Binding-site contacts:
Ligand atom CA contacts residue GLU123 of chain 1.D at 3.7 Å.
Ligand atom O contacts residue SER462 of chain 1.D at 4.2 Å.
Ligand atom N contacts residue TRP177 of chain 1.D at 4.1 Å.
Ligand atom N contacts residue GLU123 of chain 1.D at 2.9 Å (salt-bridge).
Ligand atom OXT contacts residue THR305 of chain 1.D at 2.7 Å (h-bond).
Ligand atom C1 contacts residue PHE170 of chain 1.D at 3.8 Å (hydrophobic).
Ligand atom OXT contacts residue GLY463 of chain 1.D at 2.9 Å (h-bond).
Ligand atom N contacts residue ALA464 of chain 1.D at 3.9 Å.
Ligand atom OXT contacts residue SER462 of chain 1.D at 3.7 Å.
Ligand atom O contacts residue GLY463 of chain 1.D at 3.3 Å (h-bond).
Ligand atom O2' contacts residue ARG303 of chain 1.D at 3.9 Å.
Ligand atom C1' contacts residue PHE170 of chain 1.D at 3.6 Å (hydrophobic).
Ligand atom C1' contacts residue CYS304 of chain 1.D at 4.0 Å (hydrophobic).
Ligand atom C6 contacts residue PHE470 of chain 1.D at 3.9 Å (hydrophobic).
Ligand atom C contacts residue GLY463 of chain 1.D at 3.3 Å.
Ligand atom OXT contacts residue ALA464 of chain 1.D at 4.3 Å.
Ligand atom C5 contacts residue PHE470 of chain 1.D at 4.0 Å (hydrophobic).
Ligand atom C contacts residue ARG303 of chain 1.D at 3.7 Å.
Ligand atom C1 contacts residue TRP177 of chain 1.D at 4.0 Å (hydrophobic).
Ligand atom OXT contacts residue ARG303 of chain 1.D at 2.9 Å (salt-bridge).
Ligand atom O1' contacts residue ASN169 of chain 1.D at 4.1 Å.
Ligand atom CA contacts residue ARG303 of chain 1.D at 3.9 Å.
Ligand atom C contacts residue THR305 of chain 1.D at 3.6 Å.
Ligand atom C6 contacts residue PHE170 of chain 1.D at 3.6 Å (hydrophobic).
Ligand atom CA contacts residue PHE170 of chain 1.D at 3.9 Å (hydrophobic).
Ligand atom C contacts residue ALA464 of chain 1.D at 3.7 Å (hydrophobic).
Ligand atom O contacts residue THR305 of chain 1.D at 4.0 Å.
Ligand atom O2' contacts residue PHE170 of chain 1.D at 3.4 Å.
Ligand atom O2' contacts residue ASN169 of chain 1.D at 3.8 Å.
Ligand atom O2' contacts residue CYS304 of chain 1.D at 3.0 Å (h-bond).
Ligand atom O1' contacts residue PHE170 of chain 1.D at 4.2 Å.
Ligand atom C5 contacts residue PHE170 of chain 1.D at 4.0 Å (hydrophobic).
Ligand atom O1' contacts residue CYS304 of chain 1.D at 3.7 Å.
Ligand atom O2' contacts residue THR305 of chain 1.D at 4.0 Å.
Ligand atom O contacts residue ALA464 of chain 1.D at 3.0 Å (h-bond).
Ligand atom C1 contacts residue PHE470 of chain 1.D at 3.8 Å (hydrophobic).
Ligand atom O contacts residue PHE470 of chain 1.D at 3.4 Å.
Ligand atom C5 contacts residue TRP177 of chain 1.D at 3.5 Å (hydrophobic).
Ligand atom C contacts residue PHE470 of chain 1.D at 4.2 Å (hydrophobic).
Ligand atom C6 contacts residue THR305 of chain 1.D at 4.2 Å.

Sequence of chain 1.D:
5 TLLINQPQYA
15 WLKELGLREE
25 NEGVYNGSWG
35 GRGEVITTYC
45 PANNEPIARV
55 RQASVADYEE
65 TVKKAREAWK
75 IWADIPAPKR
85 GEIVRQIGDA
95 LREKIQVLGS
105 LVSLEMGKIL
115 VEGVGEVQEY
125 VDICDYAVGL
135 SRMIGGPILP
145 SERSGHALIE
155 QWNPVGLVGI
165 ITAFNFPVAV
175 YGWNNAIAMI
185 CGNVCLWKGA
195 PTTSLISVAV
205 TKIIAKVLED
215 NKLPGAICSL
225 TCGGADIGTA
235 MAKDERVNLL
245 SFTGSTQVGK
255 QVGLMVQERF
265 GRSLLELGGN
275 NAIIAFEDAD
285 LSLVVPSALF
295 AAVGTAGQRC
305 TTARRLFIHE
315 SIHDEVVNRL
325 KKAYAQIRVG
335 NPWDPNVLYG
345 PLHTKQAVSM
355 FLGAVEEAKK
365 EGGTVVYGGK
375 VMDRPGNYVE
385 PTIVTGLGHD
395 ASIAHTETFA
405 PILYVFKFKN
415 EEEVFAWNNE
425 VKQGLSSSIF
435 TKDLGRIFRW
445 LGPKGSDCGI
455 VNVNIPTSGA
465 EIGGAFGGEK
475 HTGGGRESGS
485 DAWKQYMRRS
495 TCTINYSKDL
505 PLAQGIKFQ

The small molecule below binds the protein below.
Small molecule (SMILES): N[C@@H](CCCC(=O)O)C(=O)O